Sequence of chain 6.U:
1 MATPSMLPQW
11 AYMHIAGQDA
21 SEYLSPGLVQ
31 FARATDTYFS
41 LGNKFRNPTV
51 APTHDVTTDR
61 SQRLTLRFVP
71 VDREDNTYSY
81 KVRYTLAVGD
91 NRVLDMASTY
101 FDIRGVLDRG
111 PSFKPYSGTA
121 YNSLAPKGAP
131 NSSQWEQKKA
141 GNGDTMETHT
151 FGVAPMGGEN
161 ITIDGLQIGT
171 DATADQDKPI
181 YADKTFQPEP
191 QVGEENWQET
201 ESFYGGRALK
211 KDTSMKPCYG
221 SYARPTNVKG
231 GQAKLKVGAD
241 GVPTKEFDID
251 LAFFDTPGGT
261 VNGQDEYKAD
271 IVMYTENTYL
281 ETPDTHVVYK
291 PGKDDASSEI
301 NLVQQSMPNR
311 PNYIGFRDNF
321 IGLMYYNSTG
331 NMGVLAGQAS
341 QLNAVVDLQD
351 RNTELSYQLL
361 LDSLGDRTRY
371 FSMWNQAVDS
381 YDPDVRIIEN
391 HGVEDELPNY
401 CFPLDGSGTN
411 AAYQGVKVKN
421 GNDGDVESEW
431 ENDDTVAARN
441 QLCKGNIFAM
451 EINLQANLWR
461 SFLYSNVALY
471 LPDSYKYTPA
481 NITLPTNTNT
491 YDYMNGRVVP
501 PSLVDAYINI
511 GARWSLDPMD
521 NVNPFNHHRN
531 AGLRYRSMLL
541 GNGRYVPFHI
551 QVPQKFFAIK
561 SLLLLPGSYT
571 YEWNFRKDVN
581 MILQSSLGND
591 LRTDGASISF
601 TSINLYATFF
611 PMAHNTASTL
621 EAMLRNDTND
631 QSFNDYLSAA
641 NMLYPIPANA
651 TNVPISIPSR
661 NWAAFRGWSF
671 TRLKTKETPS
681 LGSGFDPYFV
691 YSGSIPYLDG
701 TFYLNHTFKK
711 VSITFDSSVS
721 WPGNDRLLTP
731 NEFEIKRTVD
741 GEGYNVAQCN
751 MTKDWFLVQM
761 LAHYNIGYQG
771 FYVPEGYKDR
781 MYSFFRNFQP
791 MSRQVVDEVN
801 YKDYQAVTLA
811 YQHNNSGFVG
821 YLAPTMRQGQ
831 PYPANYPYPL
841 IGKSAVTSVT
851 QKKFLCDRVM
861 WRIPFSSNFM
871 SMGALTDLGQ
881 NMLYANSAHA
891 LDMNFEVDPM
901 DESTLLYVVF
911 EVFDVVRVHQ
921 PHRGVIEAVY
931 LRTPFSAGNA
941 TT

A small-molecule ligand and the protein it binds are described below.
Small molecule (SMILES): CC[C@H](C)[C@H](NC(=O)[C@@H](N)CC(=O)O)C(=O)N[C@@H](CC(N)=O)C(=O)N[C@@H](Cc1ccccc1)C(=O)N[C@@H](CO)C(=O)N[C@@H](CO)C(=O)N[C@H](C=O)CC(C)C

Sequence of chain 6.T:
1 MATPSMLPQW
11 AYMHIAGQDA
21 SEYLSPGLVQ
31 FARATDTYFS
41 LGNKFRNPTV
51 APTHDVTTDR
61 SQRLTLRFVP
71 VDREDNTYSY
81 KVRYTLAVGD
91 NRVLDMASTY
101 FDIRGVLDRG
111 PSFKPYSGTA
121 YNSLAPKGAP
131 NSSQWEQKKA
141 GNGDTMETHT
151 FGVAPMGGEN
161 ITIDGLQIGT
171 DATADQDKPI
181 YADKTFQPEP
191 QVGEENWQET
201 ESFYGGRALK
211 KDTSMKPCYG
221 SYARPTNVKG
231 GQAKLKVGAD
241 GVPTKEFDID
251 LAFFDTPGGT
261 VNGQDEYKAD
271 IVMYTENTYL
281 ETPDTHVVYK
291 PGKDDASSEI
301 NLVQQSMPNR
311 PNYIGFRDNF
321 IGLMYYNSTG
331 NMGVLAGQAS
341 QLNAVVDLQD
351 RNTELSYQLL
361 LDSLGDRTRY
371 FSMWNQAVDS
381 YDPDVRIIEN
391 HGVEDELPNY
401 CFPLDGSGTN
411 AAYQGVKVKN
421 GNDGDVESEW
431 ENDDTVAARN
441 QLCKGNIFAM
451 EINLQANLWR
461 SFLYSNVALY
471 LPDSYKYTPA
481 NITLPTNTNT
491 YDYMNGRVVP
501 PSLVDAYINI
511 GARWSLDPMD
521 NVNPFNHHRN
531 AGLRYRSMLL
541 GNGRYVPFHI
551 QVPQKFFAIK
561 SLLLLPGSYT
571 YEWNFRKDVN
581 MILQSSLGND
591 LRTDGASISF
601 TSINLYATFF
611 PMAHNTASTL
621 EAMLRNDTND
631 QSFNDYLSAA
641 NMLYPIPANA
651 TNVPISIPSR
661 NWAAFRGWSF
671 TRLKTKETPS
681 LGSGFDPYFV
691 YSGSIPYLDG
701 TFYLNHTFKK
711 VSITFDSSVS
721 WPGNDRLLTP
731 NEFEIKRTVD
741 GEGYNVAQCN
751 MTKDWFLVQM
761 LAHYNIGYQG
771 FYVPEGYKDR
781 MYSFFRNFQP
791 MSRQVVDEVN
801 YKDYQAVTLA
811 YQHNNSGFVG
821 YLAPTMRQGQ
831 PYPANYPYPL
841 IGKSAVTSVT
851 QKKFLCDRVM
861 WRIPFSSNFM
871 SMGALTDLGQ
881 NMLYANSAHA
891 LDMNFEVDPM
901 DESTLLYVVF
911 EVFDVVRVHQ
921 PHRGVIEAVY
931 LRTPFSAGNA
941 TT

Binding-site contacts:
Ligand atom CD1 contacts residue ARG33 of chain 6.U at 3.8 Å.
Ligand atom CA contacts residue TYR636 of chain 6.T at 3.7 Å (hydrophobic).
Ligand atom OD2 contacts residue SER871 of chain 6.T at 3.2 Å (h-bond).
Ligand atom OD1 contacts residue ARG862 of chain 6.T at 3.1 Å.
Ligand atom CZ contacts residue PHE633 of chain 6.T at 3.7 Å (hydrophobic).
Ligand atom O contacts residue GLY42 of chain 6.U at 2.9 Å (h-bond).
Ligand atom N contacts residue SER871 of chain 6.T at 3.5 Å (h-bond).
Ligand atom N contacts residue PHE45 of chain 6.U at 3.4 Å (h-bond).
Ligand atom O contacts residue ARG46 of chain 6.U at 3.5 Å (salt-bridge).
Ligand atom CD1 contacts residue ASN634 of chain 6.T at 3.6 Å.
Ligand atom N contacts residue GLY42 of chain 6.U at 3.2 Å (h-bond).
Ligand atom CB contacts residue GLY42 of chain 6.U at 3.7 Å.
Ligand atom C contacts residue GLY42 of chain 6.U at 3.5 Å.
Ligand atom CA contacts residue ASN47 of chain 6.U at 3.8 Å.
Ligand atom O contacts residue TYR636 of chain 6.T at 3.1 Å (h-bond).
Ligand atom CA contacts residue GLU911 of chain 6.T at 3.8 Å.
Ligand atom CD1 contacts residue LEU637 of chain 6.T at 3.7 Å (hydrophobic).
Ligand atom C contacts residue GLU911 of chain 6.T at 3.3 Å.
Ligand atom CB contacts residue GLY42 of chain 6.U at 3.5 Å.
Ligand atom OD1 contacts residue ALA762 of chain 6.T at 3.5 Å.
Ligand atom ND2 contacts residue ARG666 of chain 6.T at 3.4 Å (salt-bridge).
Ligand atom CG1 contacts residue GLU911 of chain 6.T at 3.7 Å.
Ligand atom CE1 contacts residue ASN634 of chain 6.T at 3.4 Å.
Ligand atom O contacts residue ARG666 of chain 6.T at 3.1 Å (salt-bridge).
Ligand atom CD1 contacts residue ALA20 of chain 6.U at 3.7 Å (hydrophobic).
Ligand atom O contacts residue TYR636 of chain 6.T at 3.5 Å (h-bond).
Ligand atom CA contacts residue GLY42 of chain 6.U at 3.6 Å.
Ligand atom CD1 contacts residue SER21 of chain 6.U at 3.6 Å.
Ligand atom CZ contacts residue ASN634 of chain 6.T at 3.8 Å.
Ligand atom N contacts residue ARG46 of chain 6.U at 3.5 Å (salt-bridge).
Ligand atom OD2 contacts residue PRO864 of chain 6.T at 3.7 Å.
Ligand atom CG2 contacts residue TYR636 of chain 6.T at 3.4 Å (hydrophobic).
Ligand atom O contacts residue GLU911 of chain 6.T at 3.1 Å (salt-bridge).
Ligand atom CA contacts residue PHE45 of chain 6.U at 3.6 Å (hydrophobic).
Ligand atom N contacts residue ASN47 of chain 6.U at 3.8 Å.
Ligand atom CB contacts residue PHE45 of chain 6.U at 3.3 Å (hydrophobic).
Ligand atom OD1 contacts residue ALA874 of chain 6.T at 3.7 Å.
Ligand atom N contacts residue TYR636 of chain 6.T at 3.8 Å.
Ligand atom O contacts residue ASN47 of chain 6.U at 3.3 Å (h-bond).
Ligand atom CG2 contacts residue LEU637 of chain 6.T at 3.8 Å (hydrophobic).